The small molecule below binds the protein below.
Small molecule (SMILES): O=Cc1ccc2c(c1)OCO2

Binding-site contacts:
Ligand atom C09 contacts residue THR199 of chain 2.A at 4.3 Å.
Ligand atom C04 contacts residue NAP1 of chain 2.C at 3.9 Å.
Ligand atom O03 contacts residue TYR100 of chain 2.A at 3.6 Å.
Ligand atom O02 contacts residue ILE155 of chain 2.A at 3.7 Å.
Ligand atom C08 contacts residue ALA193 of chain 2.A at 4.2 Å (hydrophobic).
Ligand atom C04 contacts residue HIS158 of chain 2.A at 3.7 Å.
Ligand atom O02 contacts residue HIS158 of chain 2.A at 4.1 Å.
Ligand atom O01 contacts residue SER148 of chain 2.A at 3.4 Å (h-bond).
Ligand atom C07 contacts residue GLY192 of chain 2.A at 4.0 Å.
Ligand atom C07 contacts residue SER148 of chain 2.A at 4.3 Å.
Ligand atom O03 contacts residue THR199 of chain 2.A at 4.2 Å.
Ligand atom C04 contacts residue ALA193 of chain 2.A at 4.4 Å (hydrophobic).
Ligand atom O01 contacts residue CYS150 of chain 2.A at 4.3 Å.
Ligand atom O02 contacts residue GLU212 of chain 2.A at 3.8 Å.
Ligand atom O01 contacts residue ALA193 of chain 2.A at 4.1 Å.
Ligand atom C07 contacts residue CYS149 of chain 2.A at 4.1 Å (hydrophobic).
Ligand atom C09 contacts residue HIS158 of chain 2.A at 4.4 Å.
Ligand atom C07 contacts residue HIS158 of chain 2.A at 4.4 Å.
Ligand atom O01 contacts residue GLY192 of chain 2.A at 4.1 Å.
Ligand atom C10 contacts residue HIS158 of chain 2.A at 4.4 Å.
Ligand atom C06 contacts residue TYR100 of chain 2.A at 4.2 Å (hydrophobic).
Ligand atom C07 contacts residue ALA193 of chain 2.A at 3.7 Å (hydrophobic).
Ligand atom C11 contacts residue NAP1 of chain 2.C at 4.4 Å.
Ligand atom C05 contacts residue HIS158 of chain 2.A at 3.6 Å.
Ligand atom O01 contacts residue PRO191 of chain 2.A at 4.1 Å.
Ligand atom O03 contacts residue NAP1 of chain 2.C at 4.2 Å.
Ligand atom O02 contacts residue ALA193 of chain 2.A at 3.9 Å.
Ligand atom C05 contacts residue ALA193 of chain 2.A at 4.1 Å (hydrophobic).
Ligand atom C09 contacts residue NAP1 of chain 2.C at 4.0 Å.
Ligand atom C06 contacts residue NAP1 of chain 2.C at 3.6 Å.
Ligand atom C07 contacts residue ILE155 of chain 2.A at 3.8 Å (hydrophobic).
Ligand atom O01 contacts residue HIS158 of chain 2.A at 4.2 Å.
Ligand atom C08 contacts residue HIS158 of chain 2.A at 4.0 Å.
Ligand atom C11 contacts residue THR199 of chain 2.A at 3.9 Å.
Ligand atom C07 contacts residue CYS150 of chain 2.A at 4.4 Å (hydrophobic).
Ligand atom C11 contacts residue TYR100 of chain 2.A at 3.6 Å (hydrophobic).
Ligand atom O01 contacts residue NAP1 of chain 2.C at 3.8 Å.
Ligand atom C09 contacts residue TYR100 of chain 2.A at 3.8 Å (hydrophobic).
Ligand atom C06 contacts residue HIS158 of chain 2.A at 4.1 Å.
Ligand atom C10 contacts residue TYR100 of chain 2.A at 4.0 Å (hydrophobic).

Sequence of chain 2.A:
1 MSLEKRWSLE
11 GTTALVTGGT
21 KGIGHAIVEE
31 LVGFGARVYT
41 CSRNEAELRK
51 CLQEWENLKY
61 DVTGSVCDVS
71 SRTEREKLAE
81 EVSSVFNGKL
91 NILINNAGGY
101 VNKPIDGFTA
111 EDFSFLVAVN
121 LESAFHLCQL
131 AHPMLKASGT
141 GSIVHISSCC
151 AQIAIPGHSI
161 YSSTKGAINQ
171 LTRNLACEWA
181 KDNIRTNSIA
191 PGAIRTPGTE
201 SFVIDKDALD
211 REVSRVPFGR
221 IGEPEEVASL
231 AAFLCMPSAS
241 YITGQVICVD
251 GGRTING